A small-molecule ligand and the protein it binds are described below.
Small molecule (SMILES): N[C@@H](CCC(=O)O)C(=O)O

Sequence of chain 1.B:
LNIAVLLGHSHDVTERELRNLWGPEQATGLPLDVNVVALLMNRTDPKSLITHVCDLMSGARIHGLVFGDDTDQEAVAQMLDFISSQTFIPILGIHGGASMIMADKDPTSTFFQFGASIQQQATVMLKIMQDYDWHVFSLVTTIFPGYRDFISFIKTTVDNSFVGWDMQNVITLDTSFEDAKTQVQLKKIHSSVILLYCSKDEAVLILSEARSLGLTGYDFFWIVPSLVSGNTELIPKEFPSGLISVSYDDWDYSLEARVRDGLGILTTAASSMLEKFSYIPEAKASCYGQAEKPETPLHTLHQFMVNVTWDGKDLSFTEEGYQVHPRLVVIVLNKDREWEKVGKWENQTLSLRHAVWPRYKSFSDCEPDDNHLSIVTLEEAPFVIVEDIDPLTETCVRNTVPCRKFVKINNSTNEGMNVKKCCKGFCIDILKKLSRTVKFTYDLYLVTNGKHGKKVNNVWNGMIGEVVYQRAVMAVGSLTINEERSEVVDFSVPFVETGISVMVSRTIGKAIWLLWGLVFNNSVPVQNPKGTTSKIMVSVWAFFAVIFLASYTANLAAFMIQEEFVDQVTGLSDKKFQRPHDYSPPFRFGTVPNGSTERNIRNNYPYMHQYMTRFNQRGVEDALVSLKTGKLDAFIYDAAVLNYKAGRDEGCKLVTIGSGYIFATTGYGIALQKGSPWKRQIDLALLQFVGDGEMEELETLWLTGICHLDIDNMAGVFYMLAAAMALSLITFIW

Binding-site contacts:
Ligand atom C contacts residue ARG519 of chain 1.B at 3.6 Å.
Ligand atom CG contacts residue ASP732 of chain 1.B at 3.9 Å.
Ligand atom OE1 contacts residue SER690 of chain 1.B at 3.7 Å.
Ligand atom CD contacts residue TYR731 of chain 1.B at 3.8 Å (hydrophobic).
Ligand atom OXT contacts residue ARG519 of chain 1.B at 3.1 Å (salt-bridge).
Ligand atom OE2 contacts residue GLY689 of chain 1.B at 3.7 Å.
Ligand atom OXT contacts residue HIS486 of chain 1.B at 4.0 Å.
Ligand atom CD contacts residue ASP732 of chain 1.B at 4.2 Å.
Ligand atom CA contacts residue ASP732 of chain 1.B at 4.2 Å.
Ligand atom O contacts residue SER690 of chain 1.B at 4.3 Å.
Ligand atom OE1 contacts residue ASP732 of chain 1.B at 3.6 Å.
Ligand atom CA contacts residue HIS486 of chain 1.B at 4.0 Å.
Ligand atom OXT contacts residue GLY689 of chain 1.B at 3.5 Å.
Ligand atom OXT contacts residue THR514 of chain 1.B at 4.3 Å.
Ligand atom O contacts residue LEU513 of chain 1.B at 4.1 Å.
Ligand atom CG contacts residue TYR731 of chain 1.B at 3.5 Å (hydrophobic).
Ligand atom OE2 contacts residue THR691 of chain 1.B at 3.3 Å (h-bond).
Ligand atom CD contacts residue SER690 of chain 1.B at 4.2 Å.
Ligand atom CB contacts residue HIS486 of chain 1.B at 3.4 Å.
Ligand atom CA contacts residue SER690 of chain 1.B at 4.3 Å.
Ligand atom OE2 contacts residue TYR731 of chain 1.B at 3.9 Å.
Ligand atom O contacts residue ARG519 of chain 1.B at 3.0 Å (salt-bridge).
Ligand atom OXT contacts residue SER690 of chain 1.B at 2.6 Å (h-bond).
Ligand atom O contacts residue THR514 of chain 1.B at 3.2 Å (h-bond).
Ligand atom N contacts residue SER512 of chain 1.B at 3.1 Å (h-bond).
Ligand atom N contacts residue ASP732 of chain 1.B at 3.6 Å.
Ligand atom CB contacts residue TYR731 of chain 1.B at 4.1 Å (hydrophobic).
Ligand atom CA contacts residue THR514 of chain 1.B at 3.2 Å.
Ligand atom OE2 contacts residue SER690 of chain 1.B at 3.7 Å.
Ligand atom O contacts residue SER512 of chain 1.B at 4.0 Å.
Ligand atom N contacts residue HIS486 of chain 1.B at 3.9 Å.
Ligand atom C contacts residue HIS486 of chain 1.B at 3.7 Å.
Ligand atom CD contacts residue THR691 of chain 1.B at 3.1 Å.
Ligand atom OE1 contacts residue THR691 of chain 1.B at 2.4 Å (h-bond).
Ligand atom C contacts residue THR514 of chain 1.B at 3.4 Å.
Ligand atom O contacts residue HIS486 of chain 1.B at 3.6 Å.
Ligand atom CA contacts residue SER512 of chain 1.B at 4.4 Å.
Ligand atom N contacts residue TYR762 of chain 1.B at 4.0 Å.
Ligand atom N contacts residue THR514 of chain 1.B at 3.0 Å (h-bond).
Ligand atom C contacts residue SER690 of chain 1.B at 3.7 Å.